Sequence of chain 1.H:
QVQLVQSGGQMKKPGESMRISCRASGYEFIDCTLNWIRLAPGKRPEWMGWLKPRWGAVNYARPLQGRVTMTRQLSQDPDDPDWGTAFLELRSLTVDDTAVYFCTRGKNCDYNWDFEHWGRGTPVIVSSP

A protein and the small-molecule ligand that binds it are described below.
Small molecule (SMILES): CC(=O)N[C@H]1[C@H](O[C@H]2[C@H](O)[C@@H](NC(C)=O)CO[C@@H]2CO)O[C@H](CO)[C@@H](O[C@@H]2O[C@H](CO[C@H]3O[C@H](CO)[C@@H](O)[C@H](O)[C@@H]3O)[C@@H](O)[C@H](O)[C@@H]2O)[C@@H]1O

Binding-site contacts:
Ligand atom C2 contacts residue ASN167 of chain 1.F at 2.4 Å.
Ligand atom C8 contacts residue GLN76 of chain 1.H at 3.5 Å.
Ligand atom C4 contacts residue GLN73 of chain 1.H at 3.9 Å.
Ligand atom C7 contacts residue GLN76 of chain 1.H at 3.5 Å.
Ligand atom C5 contacts residue GLN73 of chain 1.H at 4.0 Å.
Ligand atom C3 contacts residue ASN167 of chain 1.F at 3.8 Å.
Ligand atom N2 contacts residue ASN167 of chain 1.F at 2.9 Å (h-bond).
Ligand atom C8 contacts residue ASN167 of chain 1.F at 4.0 Å.
Ligand atom O5 contacts residue ASN167 of chain 1.F at 2.4 Å (h-bond).
Ligand atom O6 contacts residue ARG162 of chain 1.F at 4.2 Å.
Ligand atom C3 contacts residue GLN76 of chain 1.H at 3.6 Å.
Ligand atom O7 contacts residue ASN167 of chain 1.F at 3.5 Å (h-bond).
Ligand atom C5 contacts residue ARG162 of chain 1.F at 4.4 Å.
Ligand atom C4 contacts residue ARG19 of chain 1.H at 4.3 Å.
Ligand atom O6 contacts residue GLN73 of chain 1.H at 3.8 Å.
Ligand atom C6 contacts residue ARG19 of chain 1.H at 3.7 Å.
Ligand atom C1 contacts residue ARG162 of chain 1.F at 4.0 Å.
Ligand atom C6 contacts residue GLN73 of chain 1.H at 3.7 Å.
Ligand atom O3 contacts residue GLN76 of chain 1.H at 3.6 Å.
Ligand atom O5 contacts residue ARG162 of chain 1.F at 3.4 Å (salt-bridge).
Ligand atom O4 contacts residue ARG19 of chain 1.H at 3.0 Å (salt-bridge).
Ligand atom C1 contacts residue ASN167 of chain 1.F at 1.4 Å.
Ligand atom O6 contacts residue ARG19 of chain 1.H at 4.5 Å.
Ligand atom C2 contacts residue GLN76 of chain 1.H at 3.7 Å.
Ligand atom C5 contacts residue ASN167 of chain 1.F at 3.7 Å.
Ligand atom N2 contacts residue GLN76 of chain 1.H at 2.8 Å (h-bond).
Ligand atom C6 contacts residue ARG162 of chain 1.F at 4.3 Å.
Ligand atom C5 contacts residue ARG19 of chain 1.H at 4.3 Å.
Ligand atom O3 contacts residue ARG19 of chain 1.H at 4.4 Å.
Ligand atom C7 contacts residue ASN167 of chain 1.F at 3.4 Å.
Ligand atom C5 contacts residue GLN73 of chain 1.H at 4.5 Å.
Ligand atom C4 contacts residue ASN167 of chain 1.F at 4.2 Å.
Ligand atom O5 contacts residue GLN73 of chain 1.H at 3.8 Å.

Sequence of chain 1.F:
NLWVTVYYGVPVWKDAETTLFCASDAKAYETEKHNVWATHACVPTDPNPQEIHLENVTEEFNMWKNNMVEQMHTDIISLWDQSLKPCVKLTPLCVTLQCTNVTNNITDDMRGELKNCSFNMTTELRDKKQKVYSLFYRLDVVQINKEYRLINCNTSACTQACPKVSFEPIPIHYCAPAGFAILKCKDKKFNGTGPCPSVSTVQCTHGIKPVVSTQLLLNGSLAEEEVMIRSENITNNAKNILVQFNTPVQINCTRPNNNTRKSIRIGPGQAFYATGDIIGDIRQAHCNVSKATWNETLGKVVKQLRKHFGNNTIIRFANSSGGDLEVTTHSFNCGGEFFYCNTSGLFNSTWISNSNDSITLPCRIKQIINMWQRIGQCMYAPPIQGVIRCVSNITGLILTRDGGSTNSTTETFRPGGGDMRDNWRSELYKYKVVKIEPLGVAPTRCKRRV